Sequence of chain 2.C:
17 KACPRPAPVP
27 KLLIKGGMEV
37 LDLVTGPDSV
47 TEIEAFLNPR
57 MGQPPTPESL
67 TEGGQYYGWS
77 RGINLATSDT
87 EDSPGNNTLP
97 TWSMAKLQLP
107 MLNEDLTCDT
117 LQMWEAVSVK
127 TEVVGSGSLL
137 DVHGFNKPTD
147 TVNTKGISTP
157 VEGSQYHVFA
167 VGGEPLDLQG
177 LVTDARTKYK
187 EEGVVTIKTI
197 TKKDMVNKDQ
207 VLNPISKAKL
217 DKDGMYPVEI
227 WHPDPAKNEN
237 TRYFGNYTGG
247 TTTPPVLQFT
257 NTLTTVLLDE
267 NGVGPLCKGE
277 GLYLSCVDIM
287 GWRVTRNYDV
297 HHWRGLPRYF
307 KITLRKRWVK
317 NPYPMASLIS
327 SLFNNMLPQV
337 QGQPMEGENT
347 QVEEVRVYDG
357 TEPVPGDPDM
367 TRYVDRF

Binding-site contacts:
Ligand atom C11 contacts residue TYR72 of chain 2.C at 4.2 Å (hydrophobic).
Ligand atom C4 contacts residue GLY78 of chain 2.C at 3.5 Å.
Ligand atom C3 contacts residue GLY78 of chain 2.C at 3.8 Å.
Ligand atom O1B contacts residue TYR72 of chain 2.C at 4.2 Å.
Ligand atom O1B contacts residue ARG77 of chain 2.C at 3.1 Å (salt-bridge).
Ligand atom N5 contacts residue TYR72 of chain 2.C at 2.9 Å (h-bond).
Ligand atom O1A contacts residue ARG77 of chain 2.C at 2.9 Å (salt-bridge).
Ligand atom O1B contacts residue SER89 of chain 2.C at 4.4 Å.
Ligand atom C6 contacts residue ASN93 of chain 2.C at 3.9 Å.
Ligand atom C4 contacts residue TYR72 of chain 2.C at 3.5 Å (hydrophobic).
Ligand atom O8 contacts residue TYR72 of chain 2.C at 4.0 Å.
Ligand atom O4 contacts residue ILE79 of chain 2.C at 3.9 Å.
Ligand atom C1 contacts residue TYR72 of chain 2.C at 4.3 Å (hydrophobic).
Ligand atom C1 contacts residue ARG77 of chain 2.C at 3.4 Å.
Ligand atom C8 contacts residue ARG77 of chain 2.C at 4.4 Å.
Ligand atom O8 contacts residue ARG77 of chain 2.C at 3.5 Å (salt-bridge).
Ligand atom C2 contacts residue GLY78 of chain 2.C at 4.0 Å.
Ligand atom O4 contacts residue HIS298 of chain 2.C at 3.1 Å (h-bond).
Ligand atom O4 contacts residue TYR72 of chain 2.C at 4.0 Å.
Ligand atom O1A contacts residue GLY78 of chain 2.C at 3.1 Å (h-bond).
Ligand atom O1A contacts residue TYR72 of chain 2.C at 4.0 Å.
Ligand atom O4 contacts residue THR291 of chain 2.C at 3.9 Å.
Ligand atom C10 contacts residue TYR72 of chain 2.C at 4.0 Å (hydrophobic).
Ligand atom C5 contacts residue TYR72 of chain 2.C at 3.5 Å (hydrophobic).
Ligand atom O3 contacts residue GLY78 of chain 2.C at 3.5 Å.
Ligand atom O10 contacts residue ASN293 of chain 2.C at 4.5 Å.
Ligand atom C4 contacts residue HIS298 of chain 2.C at 3.9 Å.
Ligand atom O4 contacts residue ASN80 of chain 2.C at 4.4 Å.
Ligand atom C11 contacts residue ASP85 of chain 2.D at 4.0 Å.
Ligand atom C3 contacts residue GLY78 of chain 2.C at 4.1 Å.
Ligand atom O6 contacts residue ASN93 of chain 2.C at 4.3 Å.
Ligand atom C3 contacts residue HIS298 of chain 2.C at 4.0 Å.
Ligand atom O4 contacts residue GLY78 of chain 2.C at 3.4 Å.
Ligand atom C7 contacts residue TYR72 of chain 2.C at 4.3 Å (hydrophobic).
Ligand atom C6 contacts residue TYR72 of chain 2.C at 3.7 Å (hydrophobic).
Ligand atom C1 contacts residue GLY78 of chain 2.C at 4.0 Å.
Ligand atom C3 contacts residue ARG77 of chain 2.C at 4.3 Å.

Sequence of chain 2.D:
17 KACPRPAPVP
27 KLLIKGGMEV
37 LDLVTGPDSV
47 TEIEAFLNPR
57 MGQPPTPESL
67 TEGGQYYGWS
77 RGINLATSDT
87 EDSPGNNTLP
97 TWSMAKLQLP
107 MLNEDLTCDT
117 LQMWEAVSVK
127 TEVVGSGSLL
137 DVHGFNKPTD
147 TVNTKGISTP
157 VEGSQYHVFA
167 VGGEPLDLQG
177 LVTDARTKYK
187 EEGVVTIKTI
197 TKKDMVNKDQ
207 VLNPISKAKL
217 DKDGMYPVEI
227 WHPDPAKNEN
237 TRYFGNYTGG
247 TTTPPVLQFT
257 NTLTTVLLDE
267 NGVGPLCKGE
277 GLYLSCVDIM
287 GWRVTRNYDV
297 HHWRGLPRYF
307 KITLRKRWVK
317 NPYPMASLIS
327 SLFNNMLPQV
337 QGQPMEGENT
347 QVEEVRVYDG

This protein binds this small molecule.
Small molecule (SMILES): CC(=O)N[C@@H]1[C@@H](O[C@@H]2O[C@H](CO)[C@H](O)[C@H](O[C@]3(C(=O)O)C[C@H](O)[C@@H](NC(C)=O)[C@H]([C@H](O)[C@H](O)CO)O3)[C@H]2O)[C@H](O)[C@@H](CO[C@]2(C(=O)O)C[C@H](O)[C@@H](NC(C)=O)[C@H]([C@H](O)[C@H](O)CO)O2)O[C@H]1O